A small-molecule ligand and the protein it binds are described below.
Small molecule (SMILES): CC(=O)N[C@@H]1[C@@H](O)[C@H](O)[C@@H](CO)O[C@H]1O

Binding-site contacts:
Ligand atom O7 contacts residue ASN135 of chain 1.E at 3.8 Å.
Ligand atom C8 contacts residue ALA134 of chain 1.E at 4.3 Å (hydrophobic).
Ligand atom C6 contacts residue ASP202 of chain 1.E at 4.2 Å.
Ligand atom C7 contacts residue ASN135 of chain 1.E at 3.5 Å.
Ligand atom O6 contacts residue ASN135 of chain 1.E at 4.4 Å.
Ligand atom C1 contacts residue ASN135 of chain 1.E at 1.4 Å.
Ligand atom C5 contacts residue ASN135 of chain 1.E at 3.7 Å.
Ligand atom O5 contacts residue ASN135 of chain 1.E at 2.4 Å (h-bond).
Ligand atom C4 contacts residue ASN135 of chain 1.E at 4.2 Å.
Ligand atom C3 contacts residue ASN135 of chain 1.E at 3.8 Å.
Ligand atom N2 contacts residue ASN135 of chain 1.E at 2.9 Å (h-bond).
Ligand atom O6 contacts residue ASP202 of chain 1.E at 3.0 Å (salt-bridge).
Ligand atom C2 contacts residue ASN135 of chain 1.E at 2.5 Å.

Sequence of chain 1.E:
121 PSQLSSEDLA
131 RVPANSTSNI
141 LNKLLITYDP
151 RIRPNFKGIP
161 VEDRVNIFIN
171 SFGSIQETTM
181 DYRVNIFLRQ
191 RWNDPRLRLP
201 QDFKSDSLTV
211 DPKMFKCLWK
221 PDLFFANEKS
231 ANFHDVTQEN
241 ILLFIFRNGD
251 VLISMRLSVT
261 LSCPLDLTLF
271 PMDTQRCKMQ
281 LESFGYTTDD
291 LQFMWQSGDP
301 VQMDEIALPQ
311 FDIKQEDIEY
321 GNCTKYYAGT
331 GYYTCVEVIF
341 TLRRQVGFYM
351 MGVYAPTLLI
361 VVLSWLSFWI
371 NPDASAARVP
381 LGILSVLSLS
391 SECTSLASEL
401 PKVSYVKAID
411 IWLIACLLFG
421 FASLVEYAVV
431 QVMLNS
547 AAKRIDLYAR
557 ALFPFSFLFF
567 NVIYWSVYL